Binding-site contacts:
Ligand atom O2A contacts residue PHE141 of chain 1.D at 3.8 Å.
Ligand atom O3B contacts residue ARG144 of chain 1.E at 3.4 Å (salt-bridge).
Ligand atom C5 contacts residue PHE9 of chain 1.F at 3.6 Å (hydrophobic).
Ligand atom O3B contacts residue GLY140 of chain 1.F at 3.1 Å.
Ligand atom C2 contacts residue PHE141 of chain 1.F at 3.8 Å (hydrophobic).
Ligand atom O1A contacts residue PHE141 of chain 1.F at 2.7 Å (h-bond).
Ligand atom O2B contacts residue ARG144 of chain 1.D at 2.9 Å (salt-bridge).
Ligand atom O1 contacts residue PHE141 of chain 1.D at 3.8 Å.
Ligand atom O3A contacts residue GLY140 of chain 1.E at 4.0 Å.
Ligand atom C10 contacts residue PHE9 of chain 1.E at 3.6 Å (hydrophobic).
Ligand atom O1 contacts residue GLY140 of chain 1.D at 3.4 Å.
Ligand atom O2A contacts residue GLY140 of chain 1.E at 3.5 Å.
Ligand atom O1B contacts residue GLY140 of chain 1.E at 3.8 Å.
Ligand atom PA contacts residue PHE141 of chain 1.F at 3.9 Å.
Ligand atom PB contacts residue ARG144 of chain 1.D at 3.5 Å.
Ligand atom O1B contacts residue ARG144 of chain 1.E at 2.7 Å (salt-bridge).
Ligand atom O2A contacts residue PHE141 of chain 1.E at 3.6 Å (h-bond).
Ligand atom O3A contacts residue PHE141 of chain 1.D at 2.9 Å (h-bond).
Ligand atom O2B contacts residue ARG144 of chain 1.F at 2.7 Å (salt-bridge).
Ligand atom PB contacts residue GLY140 of chain 1.D at 3.9 Å.
Ligand atom PB contacts residue ARG144 of chain 1.E at 4.0 Å.
Ligand atom C4 contacts residue PHE141 of chain 1.D at 3.6 Å (hydrophobic).
Ligand atom O2B contacts residue PHE141 of chain 1.D at 3.9 Å.
Ligand atom O3B contacts residue ARG144 of chain 1.F at 3.3 Å (salt-bridge).
Ligand atom PB contacts residue ARG144 of chain 1.F at 3.9 Å.
Ligand atom O3B contacts residue PHE141 of chain 1.F at 3.8 Å.
Ligand atom O3A contacts residue GLY140 of chain 1.D at 3.2 Å.
Ligand atom C6 contacts residue PHE9 of chain 1.F at 3.4 Å (hydrophobic).
Ligand atom O1B contacts residue ARG144 of chain 1.D at 2.8 Å (salt-bridge).
Ligand atom C9 contacts residue PHE9 of chain 1.D at 3.3 Å (hydrophobic).
Ligand atom C9 contacts residue ILE101 of chain 1.E at 3.9 Å (hydrophobic).
Ligand atom PA contacts residue GLY140 of chain 1.D at 3.8 Å.
Ligand atom PB contacts residue PHE141 of chain 1.D at 3.8 Å.
Ligand atom O2B contacts residue GLY140 of chain 1.D at 3.2 Å.
Ligand atom O1B contacts residue PHE141 of chain 1.D at 3.9 Å.
Ligand atom C1 contacts residue PHE141 of chain 1.D at 3.2 Å (hydrophobic).
Ligand atom O1A contacts residue GLY140 of chain 1.F at 3.1 Å.
Ligand atom C7 contacts residue PHE9 of chain 1.D at 4.0 Å (hydrophobic).
Ligand atom C9 contacts residue GLU151 of chain 1.E at 3.2 Å.
Ligand atom O1 contacts residue PHE141 of chain 1.F at 3.3 Å.

The protein below binds the small molecule below.
Small molecule (SMILES): CC(C)=CCC/C(C)=C/CO[P](=O)(O)OP(=O)(O)O

Sequence of chain 1.D:
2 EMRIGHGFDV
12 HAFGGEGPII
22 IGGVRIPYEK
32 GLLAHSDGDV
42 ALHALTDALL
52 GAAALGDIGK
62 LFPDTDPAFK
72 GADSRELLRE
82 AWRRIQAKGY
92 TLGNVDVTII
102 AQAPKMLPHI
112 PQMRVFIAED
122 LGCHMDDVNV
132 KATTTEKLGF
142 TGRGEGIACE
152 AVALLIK

Sequence of chain 1.F:
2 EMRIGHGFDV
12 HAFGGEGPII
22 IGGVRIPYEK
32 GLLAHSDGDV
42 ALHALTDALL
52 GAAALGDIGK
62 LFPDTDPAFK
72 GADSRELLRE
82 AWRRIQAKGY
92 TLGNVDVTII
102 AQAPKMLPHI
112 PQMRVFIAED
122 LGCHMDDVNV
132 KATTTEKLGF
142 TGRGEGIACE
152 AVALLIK

Sequence of chain 1.E:
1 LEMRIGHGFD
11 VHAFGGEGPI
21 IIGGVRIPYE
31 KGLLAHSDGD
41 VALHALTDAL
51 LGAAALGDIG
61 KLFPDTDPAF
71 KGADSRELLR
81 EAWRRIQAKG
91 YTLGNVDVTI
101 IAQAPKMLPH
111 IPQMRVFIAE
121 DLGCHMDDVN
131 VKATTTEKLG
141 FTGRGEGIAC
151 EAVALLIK